Binding-site contacts:
Ligand atom C10 contacts residue MET90 of chain 1.A at 3.9 Å (hydrophobic).
Ligand atom C26 contacts residue LYS50 of chain 1.A at 3.8 Å.
Ligand atom N11 contacts residue GLY89 of chain 1.A at 3.9 Å.
Ligand atom C16 contacts residue ASN43 of chain 1.A at 3.6 Å.
Ligand atom O07 contacts residue ASP85 of chain 1.A at 2.7 Å (salt-bridge).
Ligand atom O07 contacts residue THR176 of chain 1.A at 3.7 Å.
Ligand atom C03 contacts residue ASN43 of chain 1.A at 3.8 Å.
Ligand atom C02 contacts residue SER44 of chain 1.A at 3.7 Å.
Ligand atom O07 contacts residue ASN43 of chain 1.A at 3.9 Å.
Ligand atom C03 contacts residue THR176 of chain 1.A at 3.9 Å.
Ligand atom C17 contacts residue ASN43 of chain 1.A at 3.6 Å.
Ligand atom O12 contacts residue MET90 of chain 1.A at 3.5 Å.
Ligand atom C13 contacts residue ILE88 of chain 1.A at 3.8 Å (hydrophobic).
Ligand atom C13 contacts residue MET90 of chain 1.A at 3.6 Å (hydrophobic).
Ligand atom O08 contacts residue VAL178 of chain 1.A at 3.5 Å.
Ligand atom O08 contacts residue LEU40 of chain 1.A at 3.8 Å.
Ligand atom C02 contacts residue ASP85 of chain 1.A at 3.4 Å.
Ligand atom CL1 contacts residue ASN43 of chain 1.A at 3.4 Å.
Ligand atom C04 contacts residue MET90 of chain 1.A at 3.9 Å (hydrophobic).
Ligand atom N11 contacts residue MET90 of chain 1.A at 3.6 Å.
Ligand atom C26 contacts residue ASP46 of chain 1.A at 3.6 Å.
Ligand atom O08 contacts residue ASN43 of chain 1.A at 3.6 Å.
Ligand atom O12 contacts residue ILE88 of chain 1.A at 3.4 Å.
Ligand atom C01 contacts residue ASN43 of chain 1.A at 3.5 Å.
Ligand atom C06 contacts residue ASN43 of chain 1.A at 3.7 Å.
Ligand atom C10 contacts residue ALA47 of chain 1.A at 3.7 Å (hydrophobic).
Ligand atom O28 contacts residue LYS50 of chain 1.A at 3.7 Å.
Ligand atom N11 contacts residue THR176 of chain 1.A at 3.3 Å (h-bond).
Ligand atom C22 contacts residue GLY127 of chain 1.A at 3.9 Å.
Ligand atom O12 contacts residue GLY89 of chain 1.A at 3.3 Å (h-bond).
Ligand atom C05 contacts residue MET90 of chain 1.A at 3.5 Å (hydrophobic).
Ligand atom C22 contacts residue ASN43 of chain 1.A at 3.4 Å.
Ligand atom C02 contacts residue ASN43 of chain 1.A at 3.8 Å.
Ligand atom O07 contacts residue SER44 of chain 1.A at 3.7 Å.
Ligand atom C03 contacts residue ASP85 of chain 1.A at 3.5 Å.
Ligand atom CL1 contacts residue PHE130 of chain 1.A at 3.3 Å.
Ligand atom O07 contacts residue ALA47 of chain 1.A at 3.2 Å.
Ligand atom N23 contacts residue ILE88 of chain 1.A at 3.6 Å.
Ligand atom N11 contacts residue ALA47 of chain 1.A at 3.5 Å.
Ligand atom O12 contacts residue ALA47 of chain 1.A at 3.7 Å.

The small molecule below binds the protein below.
Small molecule (SMILES): COc1ccc(-c2c(-c3cc(Cl)c(O)cc3O)noc2NC(=O)C2CC2)cc1

Sequence of chain 1.A:
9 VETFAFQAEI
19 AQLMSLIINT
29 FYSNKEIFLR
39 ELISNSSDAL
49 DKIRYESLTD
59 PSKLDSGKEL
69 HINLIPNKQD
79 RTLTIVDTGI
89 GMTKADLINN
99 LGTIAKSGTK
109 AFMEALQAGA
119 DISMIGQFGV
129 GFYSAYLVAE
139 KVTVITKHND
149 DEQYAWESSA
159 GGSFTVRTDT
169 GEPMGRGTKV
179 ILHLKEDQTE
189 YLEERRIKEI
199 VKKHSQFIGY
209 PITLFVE